Binding-site contacts:
Ligand atom C16 contacts residue TYR105 of chain 1.Y at 4.0 Å (hydrophobic).
Ligand atom C3 contacts residue PHE43 of chain 1.Y at 4.0 Å (hydrophobic).
Ligand atom C14 contacts residue VAL95 of chain 1.Y at 3.7 Å (hydrophobic).
Ligand atom C16 contacts residue VAL95 of chain 1.Y at 4.0 Å (hydrophobic).
Ligand atom C15 contacts residue VAL95 of chain 1.Y at 4.0 Å (hydrophobic).
Ligand atom C9 contacts residue LYS143 of chain 1.Y at 3.9 Å.
Ligand atom C10 contacts residue PHE43 of chain 1.Y at 3.9 Å (hydrophobic).
Ligand atom C6 contacts residue PHE43 of chain 1.Y at 3.4 Å (hydrophobic).
Ligand atom C3 contacts residue LEU69 of chain 1.Y at 4.2 Å (hydrophobic).
Ligand atom C4 contacts residue PHE63 of chain 1.Y at 3.6 Å (hydrophobic).
Ligand atom C4 contacts residue PHE43 of chain 1.Y at 3.4 Å (hydrophobic).
Ligand atom C6 contacts residue GLN39 of chain 1.Y at 3.4 Å.
Ligand atom C4 contacts residue LYS143 of chain 1.Y at 4.0 Å.
Ligand atom C7 contacts residue GLN39 of chain 1.Y at 3.7 Å.
Ligand atom C3 contacts residue PHE63 of chain 1.Y at 3.1 Å (hydrophobic).
Ligand atom C12 contacts residue VAL95 of chain 1.Y at 3.6 Å (hydrophobic).
Ligand atom S contacts residue ARG31 of chain 1.Y at 4.0 Å.
Ligand atom C6 contacts residue LYS143 of chain 1.Y at 3.7 Å.
Ligand atom C4 contacts residue VAL42 of chain 1.Y at 4.1 Å (hydrophobic).
Ligand atom C1 contacts residue MET72 of chain 1.Y at 4.1 Å (hydrophobic).
Ligand atom C11 contacts residue VAL95 of chain 1.Y at 3.8 Å (hydrophobic).
Ligand atom O3 contacts residue MET72 of chain 1.Y at 4.1 Å.
Ligand atom C7 contacts residue LEU35 of chain 1.Y at 3.7 Å (hydrophobic).
Ligand atom O1 contacts residue LYS143 of chain 1.Y at 4.1 Å.
Ligand atom C15 contacts residue TYR105 of chain 1.Y at 4.1 Å (hydrophobic).
Ligand atom C13 contacts residue VAL95 of chain 1.Y at 3.5 Å (hydrophobic).
Ligand atom C7 contacts residue LYS143 of chain 1.Y at 3.8 Å.
Ligand atom O2 contacts residue ARG31 of chain 1.Y at 2.5 Å (salt-bridge).
Ligand atom C10 contacts residue LYS143 of chain 1.Y at 3.9 Å.
Ligand atom O1 contacts residue GLY140 of chain 1.Y at 3.9 Å.
Ligand atom C8 contacts residue LYS143 of chain 1.Y at 3.9 Å.
Ligand atom C7 contacts residue PHE43 of chain 1.Y at 3.9 Å (hydrophobic).
Ligand atom C5 contacts residue PHE43 of chain 1.Y at 3.3 Å (hydrophobic).
Ligand atom C5 contacts residue LYS143 of chain 1.Y at 3.8 Å.
Ligand atom O2 contacts residue ALA144 of chain 1.Y at 3.6 Å.
Ligand atom C8 contacts residue LEU35 of chain 1.Y at 3.5 Å (hydrophobic).
Ligand atom C2 contacts residue PHE63 of chain 1.Y at 3.5 Å (hydrophobic).
Ligand atom O1 contacts residue ALA144 of chain 1.Y at 3.6 Å.
Ligand atom N contacts residue MET72 of chain 1.Y at 3.7 Å.
Ligand atom C8 contacts residue ALA144 of chain 1.Y at 4.1 Å (hydrophobic).

Sequence of chain 1.Y:
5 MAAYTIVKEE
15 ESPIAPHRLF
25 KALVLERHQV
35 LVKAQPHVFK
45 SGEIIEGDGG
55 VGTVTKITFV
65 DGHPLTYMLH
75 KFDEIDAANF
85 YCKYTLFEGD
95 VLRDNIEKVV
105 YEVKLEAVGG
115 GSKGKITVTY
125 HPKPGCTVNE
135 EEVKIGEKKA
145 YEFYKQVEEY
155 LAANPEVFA

A protein and the small-molecule ligand that binds it are described below.
Small molecule (SMILES): O=S(=O)(O)c1cccc2cccc(Nc3ccccc3)c12